Sequence of chain 1.A:
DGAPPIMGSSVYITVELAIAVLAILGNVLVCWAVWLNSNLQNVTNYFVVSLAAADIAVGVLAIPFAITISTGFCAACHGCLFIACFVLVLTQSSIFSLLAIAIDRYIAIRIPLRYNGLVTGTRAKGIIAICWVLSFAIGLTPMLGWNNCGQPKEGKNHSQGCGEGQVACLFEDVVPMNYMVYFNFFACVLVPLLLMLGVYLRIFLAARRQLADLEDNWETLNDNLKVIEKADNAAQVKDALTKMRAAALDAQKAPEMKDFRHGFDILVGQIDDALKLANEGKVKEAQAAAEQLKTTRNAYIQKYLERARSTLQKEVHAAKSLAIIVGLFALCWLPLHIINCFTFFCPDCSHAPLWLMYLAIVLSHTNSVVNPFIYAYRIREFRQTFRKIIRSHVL

Binding-site contacts:
Ligand atom O1 contacts residue PHE379 of chain 1.A at 4.5 Å.
Ligand atom C11 contacts residue CYS375 of chain 1.A at 4.2 Å (hydrophobic).
Ligand atom C21 contacts residue PHE207 of chain 1.A at 4.2 Å (hydrophobic).
Ligand atom O1 contacts residue CYS380 of chain 1.A at 3.9 Å.
Ligand atom C25 contacts residue LEU212 of chain 1.A at 4.2 Å (hydrophobic).
Ligand atom C15 contacts residue OLC1 of chain 1.V at 3.7 Å.
Ligand atom C1 contacts residue PHE379 of chain 1.A at 3.9 Å (hydrophobic).
Ligand atom C2 contacts residue OLC1 of chain 1.H at 4.2 Å.
Ligand atom C8 contacts residue PHE376 of chain 1.A at 4.0 Å (hydrophobic).
Ligand atom C18 contacts residue CYS375 of chain 1.A at 3.8 Å (hydrophobic).
Ligand atom C21 contacts residue PHE208 of chain 1.A at 4.4 Å (hydrophobic).
Ligand atom C4 contacts residue PHE376 of chain 1.A at 3.9 Å (hydrophobic).
Ligand atom C6 contacts residue PHE376 of chain 1.A at 3.8 Å (hydrophobic).
Ligand atom C21 contacts residue OLC1 of chain 1.H at 3.8 Å.
Ligand atom C2 contacts residue PHE379 of chain 1.A at 3.8 Å (hydrophobic).
Ligand atom C27 contacts residue LEU212 of chain 1.A at 4.2 Å (hydrophobic).
Ligand atom C11 contacts residue OLC1 of chain 1.H at 4.2 Å.
Ligand atom C11 contacts residue PHE379 of chain 1.A at 4.3 Å (hydrophobic).
Ligand atom C7 contacts residue PHE376 of chain 1.A at 3.8 Å (hydrophobic).
Ligand atom C12 contacts residue OLC1 of chain 1.H at 4.1 Å.
Ligand atom C19 contacts residue PHE379 of chain 1.A at 4.3 Å (hydrophobic).
Ligand atom C5 contacts residue PHE376 of chain 1.A at 3.9 Å (hydrophobic).
Ligand atom C19 contacts residue CYS375 of chain 1.A at 3.8 Å (hydrophobic).
Ligand atom C26 contacts residue LEU368 of chain 1.A at 4.4 Å (hydrophobic).
Ligand atom C16 contacts residue OLC1 of chain 1.V at 4.0 Å.
Ligand atom C23 contacts residue PHE207 of chain 1.A at 4.5 Å (hydrophobic).
Ligand atom C19 contacts residue PHE376 of chain 1.A at 3.8 Å (hydrophobic).
Ligand atom C18 contacts residue ILE372 of chain 1.A at 4.2 Å (hydrophobic).
Ligand atom C7 contacts residue OLC1 of chain 1.V at 4.3 Å.
Ligand atom C2 contacts residue CYS380 of chain 1.A at 4.4 Å (hydrophobic).
Ligand atom C1 contacts residue OLC1 of chain 1.H at 3.7 Å.

This small molecule binds to this protein.
Small molecule (SMILES): CC(C)CCC[C@@H](C)[C@H]1CC[C@H]2[C@@H]3CC=C4C[C@@H](O)CC[C@]4(C)[C@H]3CC[C@]12C